Binding-site contacts:
Ligand atom C4' contacts residue NDP1 of chain 2.C at 3.5 Å.
Ligand atom C2' contacts residue NDP1 of chain 2.C at 3.4 Å.
Ligand atom O6' contacts residue ASN184 of chain 2.A at 2.7 Å (h-bond).
Ligand atom O2A contacts residue VAL192 of chain 2.A at 2.7 Å (h-bond).
Ligand atom C6' contacts residue THR142 of chain 2.A at 3.3 Å.
Ligand atom O2A contacts residue SER191 of chain 2.A at 3.5 Å.
Ligand atom O2' contacts residue GLU272 of chain 2.A at 2.6 Å (salt-bridge).
Ligand atom O3' contacts residue TYR152 of chain 2.A at 3.3 Å (h-bond).
Ligand atom O2 contacts residue THR210 of chain 2.A at 3.4 Å (h-bond).
Ligand atom O4B contacts residue MET250 of chain 2.A at 3.1 Å.
Ligand atom O1A contacts residue ARG269 of chain 2.A at 3.0 Å (salt-bridge).
Ligand atom O2B contacts residue ARG216 of chain 2.A at 2.9 Å (salt-bridge).
Ligand atom O4 contacts residue PRO208 of chain 2.A at 3.3 Å.
Ligand atom O2' contacts residue THR210 of chain 2.A at 2.6 Å (h-bond).
Ligand atom C5' contacts residue LYS144 of chain 2.A at 3.2 Å.
Ligand atom O3A contacts residue ASN184 of chain 2.A at 3.5 Å (h-bond).
Ligand atom O1' contacts residue LYS144 of chain 2.A at 3.0 Å.
Ligand atom O2B contacts residue LYS144 of chain 2.A at 2.9 Å (salt-bridge).
Ligand atom C6' contacts residue ASN184 of chain 2.A at 3.4 Å.
Ligand atom O2' contacts residue MET214 of chain 2.A at 3.5 Å.
Ligand atom O6' contacts residue LYS144 of chain 2.A at 2.7 Å (salt-bridge).
Ligand atom O7' contacts residue LYS102 of chain 2.A at 3.0 Å (salt-bridge).
Ligand atom O4' contacts residue TYR152 of chain 2.A at 2.8 Å (h-bond).
Ligand atom O2 contacts residue PRO208 of chain 2.A at 3.4 Å (h-bond).
Ligand atom PB contacts residue LYS144 of chain 2.A at 3.5 Å.
Ligand atom O3B contacts residue MET214 of chain 2.A at 2.8 Å.
Ligand atom O3B contacts residue ARG216 of chain 2.A at 2.9 Å (salt-bridge).
Ligand atom O5' contacts residue LYS144 of chain 2.A at 3.5 Å (salt-bridge).
Ligand atom O5' contacts residue NDP1 of chain 2.C at 3.4 Å (h-bond).
Ligand atom O6' contacts residue ASP143 of chain 2.A at 2.6 Å (salt-bridge).
Ligand atom C2 contacts residue PRO208 of chain 2.A at 3.6 Å (hydrophobic).
Ligand atom O1B contacts residue ARG269 of chain 2.A at 3.0 Å (salt-bridge).
Ligand atom O4 contacts residue PHE195 of chain 2.A at 3.4 Å.
Ligand atom O2B contacts residue ASN184 of chain 2.A at 2.8 Å (h-bond).
Ligand atom C4B contacts residue MET250 of chain 2.A at 3.5 Å (hydrophobic).
Ligand atom O5' contacts residue ASN184 of chain 2.A at 3.1 Å.
Ligand atom N3 contacts residue PRO208 of chain 2.A at 2.9 Å (h-bond).
Ligand atom O4' contacts residue THR142 of chain 2.A at 2.7 Å (h-bond).
Ligand atom C3B contacts residue ARG216 of chain 2.A at 3.5 Å.
Ligand atom O3' contacts residue LYS102 of chain 2.A at 3.0 Å.

Sequence of chain 2.A:
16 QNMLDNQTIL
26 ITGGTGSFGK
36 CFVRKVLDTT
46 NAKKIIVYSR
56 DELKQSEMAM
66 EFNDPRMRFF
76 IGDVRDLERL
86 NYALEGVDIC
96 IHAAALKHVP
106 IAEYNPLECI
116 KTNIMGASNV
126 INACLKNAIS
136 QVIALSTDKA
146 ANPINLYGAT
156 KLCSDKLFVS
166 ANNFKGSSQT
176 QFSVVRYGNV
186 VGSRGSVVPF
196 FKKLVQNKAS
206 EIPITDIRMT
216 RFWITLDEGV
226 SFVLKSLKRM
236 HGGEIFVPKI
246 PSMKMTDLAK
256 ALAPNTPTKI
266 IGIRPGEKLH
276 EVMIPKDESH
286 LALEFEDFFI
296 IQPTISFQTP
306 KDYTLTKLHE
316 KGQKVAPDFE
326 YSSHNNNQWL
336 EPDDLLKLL

A small-molecule ligand and the protein it binds are described below.
Small molecule (SMILES): CC(=O)N[C@H]1[C@@H](O[P](=O)(O)O[P](=O)(O)OC[C@H]2O[C@@H](n3ccc(=O)[nH]c3=O)[C@H](O)[C@@H]2O)O[C@H](CO)[C@@H](O)[C@@H]1O